Binding-site contacts:
Ligand atom C22 contacts residue GLY359 of chain 1.A at 3.3 Å.
Ligand atom O8 contacts residue ARG398 of chain 1.B at 3.6 Å (salt-bridge).
Ligand atom O5 contacts residue ARG398 of chain 1.B at 2.7 Å (salt-bridge).
Ligand atom C15 contacts residue PHE199 of chain 1.A at 3.3 Å (hydrophobic).
Ligand atom P contacts residue ARG398 of chain 1.B at 3.6 Å.
Ligand atom C18 contacts residue GLY359 of chain 1.A at 3.5 Å.
Ligand atom O contacts residue ARG317 of chain 1.A at 3.6 Å.
Ligand atom C1 contacts residue VAL248 of chain 1.A at 3.5 Å (hydrophobic).
Ligand atom C7 contacts residue VAL248 of chain 1.A at 3.4 Å (hydrophobic).
Ligand atom O9 contacts residue GLY359 of chain 1.A at 2.5 Å (h-bond).
Ligand atom C15 contacts residue ARG317 of chain 1.A at 3.4 Å.
Ligand atom C6 contacts residue TYR246 of chain 1.A at 3.1 Å (hydrophobic).
Ligand atom C24 contacts residue ARG317 of chain 1.A at 3.5 Å.
Ligand atom C13 contacts residue ALA250 of chain 1.A at 3.6 Å (hydrophobic).
Ligand atom O7 contacts residue ARG398 of chain 1.B at 3.1 Å (salt-bridge).
Ligand atom C14 contacts residue ARG317 of chain 1.A at 3.4 Å.
Ligand atom C16 contacts residue ARG317 of chain 1.A at 3.5 Å.
Ligand atom N1 contacts residue ALA250 of chain 1.A at 3.3 Å.
Ligand atom O contacts residue SER281 of chain 1.A at 2.6 Å (h-bond).
Ligand atom C6 contacts residue VAL248 of chain 1.A at 3.6 Å (hydrophobic).
Ligand atom C23 contacts residue ARG317 of chain 1.A at 3.4 Å.
Ligand atom C contacts residue ALA250 of chain 1.A at 3.5 Å (hydrophobic).
Ligand atom O1 contacts residue SER385 of chain 1.A at 3.4 Å.
Ligand atom O7 contacts residue ARG202 of chain 1.A at 2.9 Å (salt-bridge).
Ligand atom C contacts residue PHE199 of chain 1.A at 3.5 Å (hydrophobic).
Ligand atom O2 contacts residue SER385 of chain 1.A at 3.5 Å.
Ligand atom C24 contacts residue TYR24 of chain 1.B at 3.4 Å (hydrophobic).
Ligand atom C16 contacts residue PHE199 of chain 1.A at 3.4 Å (hydrophobic).
Ligand atom O8 contacts residue SO41 of chain 1.F at 3.6 Å.
Ligand atom O3 contacts residue ASP319 of chain 1.A at 3.6 Å (salt-bridge).
Ligand atom C12 contacts residue HIS197 of chain 1.A at 3.6 Å.
Ligand atom C20 contacts residue ARG202 of chain 1.A at 3.5 Å.
Ligand atom N1 contacts residue PHE199 of chain 1.A at 3.5 Å.
Ligand atom C12 contacts residue VAL248 of chain 1.A at 3.5 Å (hydrophobic).
Ligand atom C17 contacts residue ARG317 of chain 1.A at 3.2 Å.
Ligand atom N contacts residue PHE199 of chain 1.A at 3.3 Å.
Ligand atom C3 contacts residue ILE357 of chain 1.A at 3.5 Å (hydrophobic).
Ligand atom O1 contacts residue TYR194 of chain 1.A at 3.1 Å (h-bond).
Ligand atom C contacts residue SER281 of chain 1.A at 3.6 Å.
Ligand atom O6 contacts residue LYS406 of chain 1.B at 2.6 Å (salt-bridge).

The small molecule below binds the protein below.
Small molecule (SMILES): O=C(NCc1ccc([C@@H]2O[C@H](COP(=O)(O)O)[C@@H](O)[C@H]2O)cc1)Nc1ccc(S(=O)(=O)c2ccccc2)cc1

Sequence of chain 1.B:
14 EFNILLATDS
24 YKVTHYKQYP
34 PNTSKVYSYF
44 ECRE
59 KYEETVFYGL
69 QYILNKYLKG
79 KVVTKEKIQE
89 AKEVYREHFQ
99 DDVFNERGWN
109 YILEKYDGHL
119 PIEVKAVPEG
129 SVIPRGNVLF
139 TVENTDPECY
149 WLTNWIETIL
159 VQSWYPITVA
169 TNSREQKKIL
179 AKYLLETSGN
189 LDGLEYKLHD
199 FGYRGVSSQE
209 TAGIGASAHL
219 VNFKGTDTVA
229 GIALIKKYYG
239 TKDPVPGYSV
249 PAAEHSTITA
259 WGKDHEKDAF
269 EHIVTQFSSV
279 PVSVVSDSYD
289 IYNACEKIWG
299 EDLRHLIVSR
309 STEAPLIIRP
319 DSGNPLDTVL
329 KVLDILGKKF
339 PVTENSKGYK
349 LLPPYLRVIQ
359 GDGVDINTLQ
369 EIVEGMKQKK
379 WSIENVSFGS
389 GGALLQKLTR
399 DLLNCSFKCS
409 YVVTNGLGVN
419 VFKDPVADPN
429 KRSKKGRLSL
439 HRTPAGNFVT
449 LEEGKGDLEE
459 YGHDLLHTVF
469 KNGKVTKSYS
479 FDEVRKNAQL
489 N

Sequence of chain 1.A:
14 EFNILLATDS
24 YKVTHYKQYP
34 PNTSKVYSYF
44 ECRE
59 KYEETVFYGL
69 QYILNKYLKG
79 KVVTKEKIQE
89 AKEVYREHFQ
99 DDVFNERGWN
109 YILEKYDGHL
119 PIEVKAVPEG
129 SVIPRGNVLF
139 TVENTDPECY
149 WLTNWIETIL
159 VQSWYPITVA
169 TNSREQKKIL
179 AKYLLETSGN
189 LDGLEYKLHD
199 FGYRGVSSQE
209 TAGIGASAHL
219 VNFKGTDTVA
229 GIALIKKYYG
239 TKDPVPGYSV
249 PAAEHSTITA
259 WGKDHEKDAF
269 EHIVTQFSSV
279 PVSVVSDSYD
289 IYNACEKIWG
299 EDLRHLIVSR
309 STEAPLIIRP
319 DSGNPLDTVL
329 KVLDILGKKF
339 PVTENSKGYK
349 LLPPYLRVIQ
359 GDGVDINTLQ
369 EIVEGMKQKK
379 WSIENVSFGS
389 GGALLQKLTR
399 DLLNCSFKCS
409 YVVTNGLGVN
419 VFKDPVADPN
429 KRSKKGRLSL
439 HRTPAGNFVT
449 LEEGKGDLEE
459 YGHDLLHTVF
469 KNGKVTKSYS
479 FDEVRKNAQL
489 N